Sequence of chain 1.D:
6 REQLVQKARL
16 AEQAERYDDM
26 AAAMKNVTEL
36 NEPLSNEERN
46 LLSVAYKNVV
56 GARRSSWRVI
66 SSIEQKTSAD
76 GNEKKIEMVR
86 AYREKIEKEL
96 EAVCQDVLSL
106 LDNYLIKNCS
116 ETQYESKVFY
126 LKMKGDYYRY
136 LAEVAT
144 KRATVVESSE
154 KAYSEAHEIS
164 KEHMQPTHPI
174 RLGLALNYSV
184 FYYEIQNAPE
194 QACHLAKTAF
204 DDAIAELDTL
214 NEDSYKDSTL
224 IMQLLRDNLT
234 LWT

Sequence of chain 1.H:
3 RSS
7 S

Binding-site contacts:
Ligand atom C23 contacts residue ASN45 of chain 1.D at 3.6 Å.
Ligand atom C48 contacts residue LEU46 of chain 1.D at 3.5 Å (hydrophobic).
Ligand atom O16 contacts residue PRO172 of chain 1.D at 3.7 Å.
Ligand atom C48 contacts residue GLU42 of chain 1.D at 3.4 Å.
Ligand atom C7 contacts residue SER48 of chain 1.D at 3.6 Å.
Ligand atom C25 contacts residue ILE173 of chain 1.D at 3.8 Å (hydrophobic).
Ligand atom C46 contacts residue LEU46 of chain 1.D at 3.6 Å (hydrophobic).
Ligand atom C48 contacts residue ASN45 of chain 1.D at 3.6 Å.
Ligand atom O24 contacts residue LEU223 of chain 1.D at 3.4 Å.
Ligand atom C20 contacts residue LYS127 of chain 1.D at 3.6 Å.
Ligand atom O43 contacts residue ASP220 of chain 1.D at 3.4 Å (salt-bridge).
Ligand atom C27 contacts residue LYS127 of chain 1.D at 3.7 Å.
Ligand atom C17 contacts residue ASP220 of chain 1.D at 3.1 Å.
Ligand atom C11 contacts residue ASP220 of chain 1.D at 3.5 Å.
Ligand atom O8 contacts residue ASP220 of chain 1.D at 3.4 Å (salt-bridge).
Ligand atom O16 contacts residue ASP220 of chain 1.D at 3.2 Å (salt-bridge).
Ligand atom C7 contacts residue ASN45 of chain 1.D at 3.7 Å.
Ligand atom O29 contacts residue ASP220 of chain 1.D at 2.4 Å (salt-bridge).
Ligand atom C20 contacts residue SER7 of chain 1.H at 3.2 Å.
Ligand atom C12 contacts residue SER7 of chain 1.H at 3.7 Å.
Ligand atom C31 contacts residue ASP220 of chain 1.D at 3.7 Å.
Ligand atom O32 contacts residue LYS127 of chain 1.D at 2.7 Å (salt-bridge).
Ligand atom C21 contacts residue ASP220 of chain 1.D at 3.6 Å.
Ligand atom O34 contacts residue ASP220 of chain 1.D at 3.7 Å.
Ligand atom C5 contacts residue SER7 of chain 1.H at 3.7 Å.
Ligand atom O24 contacts residue ASP220 of chain 1.D at 3.5 Å (salt-bridge).
Ligand atom C14 contacts residue ASN45 of chain 1.D at 3.5 Å.
Ligand atom C38 contacts residue LYS127 of chain 1.D at 3.7 Å.
Ligand atom C36 contacts residue LYS219 of chain 1.D at 3.5 Å.
Ligand atom C36 contacts residue LEU223 of chain 1.D at 3.8 Å (hydrophobic).
Ligand atom C38 contacts residue PHE124 of chain 1.D at 3.7 Å (hydrophobic).
Ligand atom C45 contacts residue GLU42 of chain 1.D at 3.8 Å.
Ligand atom C38 contacts residue MET128 of chain 1.D at 3.6 Å (hydrophobic).
Ligand atom C36 contacts residue ASP220 of chain 1.D at 3.7 Å.
Ligand atom C25 contacts residue PRO172 of chain 1.D at 3.2 Å (hydrophobic).
Ligand atom C26 contacts residue LYS127 of chain 1.D at 3.8 Å.
Ligand atom C31 contacts residue LEU223 of chain 1.D at 3.6 Å (hydrophobic).
Ligand atom C23 contacts residue PHE124 of chain 1.D at 3.6 Å (hydrophobic).
Ligand atom O22 contacts residue ASN45 of chain 1.D at 3.3 Å (h-bond).
Ligand atom C28 contacts residue ASP220 of chain 1.D at 3.4 Å.

The small molecule below binds the protein below.
Small molecule (SMILES): C=CC(C)(C)OC[C@H]1O[C@H](O[C@@H]2C3=C([C@H](C)COC(C)=O)C[C@H](O)[C@]3(C)/C=C3/[C@@H](COC)CC[C@H]3[C@@H](C)[C@H]2O)[C@H](O)[C@@H](OC(C)=O)[C@@H]1O